Sequence of chain 4.E:
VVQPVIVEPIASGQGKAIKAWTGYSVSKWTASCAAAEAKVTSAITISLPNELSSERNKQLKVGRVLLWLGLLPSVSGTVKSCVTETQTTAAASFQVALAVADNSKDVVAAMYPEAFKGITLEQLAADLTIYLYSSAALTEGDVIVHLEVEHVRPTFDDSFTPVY

Sequence of chain 4.D:
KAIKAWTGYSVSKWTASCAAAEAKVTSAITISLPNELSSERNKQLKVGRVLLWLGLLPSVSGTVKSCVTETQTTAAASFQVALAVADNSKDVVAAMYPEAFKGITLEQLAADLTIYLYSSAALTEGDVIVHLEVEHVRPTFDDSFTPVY

Binding-site contacts:
Ligand atom C6 contacts residue THR48 of chain 4.D at 4.2 Å.
Ligand atom N6 contacts residue TRP47 of chain 4.D at 3.8 Å.
Ligand atom C4 contacts residue TRP47 of chain 4.D at 3.9 Å (hydrophobic).
Ligand atom N1 contacts residue TRP47 of chain 4.D at 4.3 Å.
Ligand atom C1' contacts residue TRP47 of chain 4.D at 4.3 Å (hydrophobic).
Ligand atom C5 contacts residue TRP47 of chain 4.D at 3.8 Å (hydrophobic).
Ligand atom N3 contacts residue TRP47 of chain 4.D at 4.1 Å.
Ligand atom N6 contacts residue THR48 of chain 4.D at 3.3 Å (h-bond).
Ligand atom N7 contacts residue TRP47 of chain 4.D at 3.7 Å.
Ligand atom C8 contacts residue TRP47 of chain 4.D at 3.8 Å (hydrophobic).
Ligand atom N6 contacts residue TYR50 of chain 4.D at 4.2 Å.
Ligand atom C2 contacts residue TRP47 of chain 4.D at 4.2 Å (hydrophobic).
Ligand atom C5' contacts residue VAL178 of chain 4.E at 4.5 Å (hydrophobic).
Ligand atom OP2 contacts residue GLY49 of chain 4.E at 4.2 Å.
Ligand atom O4' contacts residue LYS143 of chain 4.D at 4.1 Å.
Ligand atom N1 contacts residue THR48 of chain 4.D at 4.0 Å.
Ligand atom N9 contacts residue TRP47 of chain 4.D at 3.9 Å.
Ligand atom OP2 contacts residue VAL178 of chain 4.E at 4.5 Å.
Ligand atom O4' contacts residue TRP47 of chain 4.D at 4.1 Å.
Ligand atom C6 contacts residue TRP47 of chain 4.D at 3.9 Å (hydrophobic).

The small molecule below binds the protein below.
Small molecule (SMILES): Nc1ncnc2c1ncn2[C@@H]1O[C@H](COO[C@@H]2C[C@@H](CO[P](=O)(O)O[C@H]3[C@@H](O)[C@H](n4cnc5c(N)ncnc54)O[C@@H]3COP(=O)=O)O[C@H]2n2ccc(=O)[nH]c2=O)[C@@H](OOP(O)OC[C@H]2O[C@@H](n3ccc(=O)[nH]c3=O)[C@H](O)[C@@H]2O)[C@H]1O.Op1oo1